Sequence of chain 1.A:
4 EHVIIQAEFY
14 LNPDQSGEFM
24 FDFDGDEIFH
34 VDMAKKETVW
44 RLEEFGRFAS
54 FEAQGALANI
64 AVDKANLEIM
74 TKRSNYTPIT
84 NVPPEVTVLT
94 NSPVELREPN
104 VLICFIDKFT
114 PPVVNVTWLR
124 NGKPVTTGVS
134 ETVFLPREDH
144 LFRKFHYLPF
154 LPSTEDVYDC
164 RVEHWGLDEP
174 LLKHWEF

The protein below binds the small molecule below.
Small molecule (SMILES): CC(=O)N[C@@H]1[C@@H](O)[C@H](O)[C@@H](CO)O[C@H]1O

Binding-site contacts:
Ligand atom C4 contacts residue ASN78 of chain 1.A at 4.0 Å.
Ligand atom C1 contacts residue ARG76 of chain 1.A at 4.3 Å.
Ligand atom C7 contacts residue ASN78 of chain 1.A at 3.0 Å.
Ligand atom O7 contacts residue SER77 of chain 1.A at 4.0 Å.
Ligand atom C5 contacts residue ASN78 of chain 1.A at 3.6 Å.
Ligand atom C1 contacts residue ASN78 of chain 1.A at 1.4 Å.
Ligand atom C7 contacts residue SER77 of chain 1.A at 4.1 Å.
Ligand atom O5 contacts residue ASN78 of chain 1.A at 2.3 Å (h-bond).
Ligand atom O6 contacts residue ASN78 of chain 1.A at 4.4 Å.
Ligand atom C2 contacts residue ASN78 of chain 1.A at 2.2 Å.
Ligand atom N2 contacts residue ASN78 of chain 1.A at 2.7 Å (h-bond).
Ligand atom C8 contacts residue ASN78 of chain 1.A at 4.3 Å.
Ligand atom O7 contacts residue ASN78 of chain 1.A at 2.9 Å (h-bond).
Ligand atom N2 contacts residue ARG76 of chain 1.A at 4.2 Å.
Ligand atom C3 contacts residue ASN78 of chain 1.A at 3.6 Å.
Ligand atom C8 contacts residue SER77 of chain 1.A at 4.0 Å.